Binding-site contacts:
Ligand atom C5 contacts residue TZD1 of chain 3.F at 0.1 Å.
Ligand atom O3B contacts residue GLY576 of chain 3.A at 2.8 Å (h-bond).
Ligand atom CM4 contacts residue TZD1 of chain 3.F at 0.3 Å.
Ligand atom N4' contacts residue TZD1 of chain 3.F at 0.2 Å (h-bond).
Ligand atom O7 contacts residue TZD1 of chain 3.F at 0.2 Å (h-bond).
Ligand atom O1A contacts residue GLU574 of chain 3.A at 3.1 Å (salt-bridge).
Ligand atom N4' contacts residue GLN197 of chain 2.A at 3.0 Å (h-bond).
Ligand atom N1' contacts residue GLU134 of chain 2.A at 2.8 Å (salt-bridge).
Ligand atom C6' contacts residue TZD1 of chain 3.F at 0.3 Å.
Ligand atom O1B contacts residue GLN494 of chain 3.A at 2.7 Å (h-bond).
Ligand atom N4' contacts residue GLY518 of chain 3.A at 3.0 Å (h-bond).
Ligand atom O3A contacts residue HIS495 of chain 3.A at 3.0 Å (h-bond).
Ligand atom O3B contacts residue MG1 of chain 3.D at 2.1 Å.
Ligand atom O1B contacts residue TZD1 of chain 3.F at 0.1 Å (h-bond).
Ligand atom N3 contacts residue TZD1 of chain 3.F at 0.2 Å (h-bond).
Ligand atom PA contacts residue TZD1 of chain 3.F at 0.1 Å.
Ligand atom O1A contacts residue TZD1 of chain 3.F at 0.1 Å (h-bond).
Ligand atom O3A contacts residue TZD1 of chain 3.F at 0.1 Å (h-bond).
Ligand atom N1' contacts residue TZD1 of chain 3.F at 0.3 Å (h-bond).
Ligand atom S1 contacts residue TZD1 of chain 3.F at 0.6 Å (h-bond).
Ligand atom N3' contacts residue TZD1 of chain 3.F at 0.1 Å (h-bond).
Ligand atom C4' contacts residue TZD1 of chain 3.F at 0.1 Å.
Ligand atom O1B contacts residue MET577 of chain 3.A at 3.0 Å (h-bond).
Ligand atom C6 contacts residue TZD1 of chain 3.F at 0.3 Å.
Ligand atom O3B contacts residue TZD1 of chain 3.F at 0.1 Å (h-bond).
Ligand atom PB contacts residue TZD1 of chain 3.F at 0.1 Å.
Ligand atom C7' contacts residue TZD1 of chain 3.F at 0.4 Å.
Ligand atom O1A contacts residue ALA546 of chain 3.A at 3.0 Å (h-bond).
Ligand atom CM2 contacts residue TZD1 of chain 3.F at 0.3 Å.
Ligand atom C4 contacts residue TZD1 of chain 3.F at 0.2 Å.
Ligand atom C7 contacts residue TZD1 of chain 3.F at 0.4 Å.
Ligand atom O1A contacts residue MG1 of chain 3.D at 2.1 Å.
Ligand atom O3B contacts residue ASN572 of chain 3.A at 3.1 Å (h-bond).
Ligand atom O1A contacts residue ASP545 of chain 3.A at 2.8 Å (salt-bridge).
Ligand atom O2A contacts residue SER547 of chain 3.A at 2.7 Å (h-bond).
Ligand atom C2' contacts residue TZD1 of chain 3.F at 0.2 Å.
Ligand atom O2B contacts residue TZD1 of chain 3.F at 0.1 Å (h-bond).
Ligand atom O3B contacts residue GLU574 of chain 3.A at 3.1 Å (salt-bridge).
Ligand atom O2A contacts residue TZD1 of chain 3.F at 0.2 Å (h-bond).
Ligand atom C5' contacts residue TZD1 of chain 3.F at 0.2 Å.

Sequence of chain 2.A:
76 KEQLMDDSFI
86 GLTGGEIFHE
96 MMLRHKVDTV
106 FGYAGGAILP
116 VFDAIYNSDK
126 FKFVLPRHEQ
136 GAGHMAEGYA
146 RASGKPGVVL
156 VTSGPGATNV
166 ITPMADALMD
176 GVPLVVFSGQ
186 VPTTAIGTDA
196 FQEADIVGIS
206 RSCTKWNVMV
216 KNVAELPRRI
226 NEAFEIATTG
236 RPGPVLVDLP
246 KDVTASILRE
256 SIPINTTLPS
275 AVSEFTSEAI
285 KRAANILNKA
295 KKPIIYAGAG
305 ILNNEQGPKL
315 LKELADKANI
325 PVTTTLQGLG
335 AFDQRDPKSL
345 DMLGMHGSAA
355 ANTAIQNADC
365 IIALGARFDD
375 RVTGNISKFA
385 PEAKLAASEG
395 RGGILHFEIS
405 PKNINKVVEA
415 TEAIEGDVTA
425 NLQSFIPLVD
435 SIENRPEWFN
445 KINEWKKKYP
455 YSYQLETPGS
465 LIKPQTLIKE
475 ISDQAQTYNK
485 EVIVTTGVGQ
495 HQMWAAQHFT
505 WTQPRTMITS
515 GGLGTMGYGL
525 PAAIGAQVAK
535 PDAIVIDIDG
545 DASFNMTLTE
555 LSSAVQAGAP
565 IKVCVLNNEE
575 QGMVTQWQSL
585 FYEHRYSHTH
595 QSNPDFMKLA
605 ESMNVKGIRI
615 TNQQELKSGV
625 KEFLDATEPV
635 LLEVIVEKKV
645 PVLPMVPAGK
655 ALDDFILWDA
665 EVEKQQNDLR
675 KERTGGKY

A small-molecule ligand and the protein it binds are described below.
Small molecule (SMILES): C/C(NCc1cnc(C)nc1N)=C(/S)CCO[P](=O)([O-])O[P](=O)([O-])O

Sequence of chain 3.A:
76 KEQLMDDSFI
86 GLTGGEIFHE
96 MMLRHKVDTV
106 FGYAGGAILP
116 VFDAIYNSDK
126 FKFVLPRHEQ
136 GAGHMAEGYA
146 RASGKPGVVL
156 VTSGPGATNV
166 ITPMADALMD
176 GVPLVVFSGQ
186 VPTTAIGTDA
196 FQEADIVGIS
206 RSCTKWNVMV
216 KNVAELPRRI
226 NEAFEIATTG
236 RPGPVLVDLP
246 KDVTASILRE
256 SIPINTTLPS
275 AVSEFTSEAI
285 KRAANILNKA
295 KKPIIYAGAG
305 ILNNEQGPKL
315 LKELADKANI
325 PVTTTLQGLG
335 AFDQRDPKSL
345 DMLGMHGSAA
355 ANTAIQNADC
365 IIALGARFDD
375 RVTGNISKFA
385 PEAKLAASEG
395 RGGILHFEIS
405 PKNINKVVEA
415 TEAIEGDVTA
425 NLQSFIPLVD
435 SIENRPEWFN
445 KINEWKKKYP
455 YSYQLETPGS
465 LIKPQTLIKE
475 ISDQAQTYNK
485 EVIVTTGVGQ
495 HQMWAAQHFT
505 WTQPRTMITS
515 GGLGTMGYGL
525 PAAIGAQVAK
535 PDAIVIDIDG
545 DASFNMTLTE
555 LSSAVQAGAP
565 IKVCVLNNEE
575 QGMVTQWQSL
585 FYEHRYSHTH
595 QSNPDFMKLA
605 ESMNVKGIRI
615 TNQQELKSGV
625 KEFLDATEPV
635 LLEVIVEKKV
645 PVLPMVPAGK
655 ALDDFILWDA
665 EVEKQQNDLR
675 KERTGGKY